Sequence of chain 7.HD:
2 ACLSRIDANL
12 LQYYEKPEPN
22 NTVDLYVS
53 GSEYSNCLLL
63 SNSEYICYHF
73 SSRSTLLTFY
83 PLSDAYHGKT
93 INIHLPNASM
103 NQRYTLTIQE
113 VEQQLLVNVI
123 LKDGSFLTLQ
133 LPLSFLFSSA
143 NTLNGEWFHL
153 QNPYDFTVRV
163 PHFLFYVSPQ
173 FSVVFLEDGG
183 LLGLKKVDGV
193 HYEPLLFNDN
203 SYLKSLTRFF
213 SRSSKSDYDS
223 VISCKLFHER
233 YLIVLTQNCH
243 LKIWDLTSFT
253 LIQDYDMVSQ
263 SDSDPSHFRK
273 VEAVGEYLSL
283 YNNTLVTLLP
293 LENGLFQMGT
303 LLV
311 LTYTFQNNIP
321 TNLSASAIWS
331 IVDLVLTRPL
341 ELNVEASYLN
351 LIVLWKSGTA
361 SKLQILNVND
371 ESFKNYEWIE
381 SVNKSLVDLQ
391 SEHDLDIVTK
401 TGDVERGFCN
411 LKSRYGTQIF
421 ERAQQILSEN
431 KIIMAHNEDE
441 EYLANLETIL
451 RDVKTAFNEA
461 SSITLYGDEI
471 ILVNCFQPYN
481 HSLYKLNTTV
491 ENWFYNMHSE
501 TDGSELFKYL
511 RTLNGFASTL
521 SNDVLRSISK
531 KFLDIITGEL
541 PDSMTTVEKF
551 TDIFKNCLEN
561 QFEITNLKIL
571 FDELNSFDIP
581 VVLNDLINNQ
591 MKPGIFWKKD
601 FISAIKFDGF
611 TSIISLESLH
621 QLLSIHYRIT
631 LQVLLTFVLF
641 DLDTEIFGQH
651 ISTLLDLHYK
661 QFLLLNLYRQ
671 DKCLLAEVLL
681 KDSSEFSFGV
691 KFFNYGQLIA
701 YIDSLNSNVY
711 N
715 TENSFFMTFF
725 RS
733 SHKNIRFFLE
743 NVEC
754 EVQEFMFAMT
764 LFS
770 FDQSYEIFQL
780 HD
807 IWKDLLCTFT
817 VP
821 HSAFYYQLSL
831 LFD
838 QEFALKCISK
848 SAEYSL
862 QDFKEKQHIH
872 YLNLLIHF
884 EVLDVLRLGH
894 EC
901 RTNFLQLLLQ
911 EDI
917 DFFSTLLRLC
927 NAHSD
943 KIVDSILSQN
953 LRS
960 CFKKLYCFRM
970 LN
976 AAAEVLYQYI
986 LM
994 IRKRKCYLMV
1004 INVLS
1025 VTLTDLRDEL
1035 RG

This protein binds this small molecule.
Small molecule (SMILES): CC[C@H](C)[C@H](NC(=O)[C@@H](NC(=O)[C@H](CC(C)C)NC(=O)[C@@H](N)CCCCN)C(C)C)C(=O)N[C@@H](CC(N)=O)C(=O)N[C@@H](CCCCN)C(=O)N[C@@H](CC(=O)O)C(=O)N[C@@H](CCSC)C(=O)N[C@@H](CCCN=C(N)N)C(=O)N[C@H](C(=O)N[C@@H](CC(=O)O)C(=O)N[C@@H](CC(C)C)C(=O)N[C@@H](Cc1ccccc1)C(=O)N[C@@H](CO)C(=O)N1CCC[C@H]1C(=O)N1CCC[C@H]1C(=O)N[C@H](C=O)CC(N)=O)[C@@H](C)O

Sequence of chain 7.E:
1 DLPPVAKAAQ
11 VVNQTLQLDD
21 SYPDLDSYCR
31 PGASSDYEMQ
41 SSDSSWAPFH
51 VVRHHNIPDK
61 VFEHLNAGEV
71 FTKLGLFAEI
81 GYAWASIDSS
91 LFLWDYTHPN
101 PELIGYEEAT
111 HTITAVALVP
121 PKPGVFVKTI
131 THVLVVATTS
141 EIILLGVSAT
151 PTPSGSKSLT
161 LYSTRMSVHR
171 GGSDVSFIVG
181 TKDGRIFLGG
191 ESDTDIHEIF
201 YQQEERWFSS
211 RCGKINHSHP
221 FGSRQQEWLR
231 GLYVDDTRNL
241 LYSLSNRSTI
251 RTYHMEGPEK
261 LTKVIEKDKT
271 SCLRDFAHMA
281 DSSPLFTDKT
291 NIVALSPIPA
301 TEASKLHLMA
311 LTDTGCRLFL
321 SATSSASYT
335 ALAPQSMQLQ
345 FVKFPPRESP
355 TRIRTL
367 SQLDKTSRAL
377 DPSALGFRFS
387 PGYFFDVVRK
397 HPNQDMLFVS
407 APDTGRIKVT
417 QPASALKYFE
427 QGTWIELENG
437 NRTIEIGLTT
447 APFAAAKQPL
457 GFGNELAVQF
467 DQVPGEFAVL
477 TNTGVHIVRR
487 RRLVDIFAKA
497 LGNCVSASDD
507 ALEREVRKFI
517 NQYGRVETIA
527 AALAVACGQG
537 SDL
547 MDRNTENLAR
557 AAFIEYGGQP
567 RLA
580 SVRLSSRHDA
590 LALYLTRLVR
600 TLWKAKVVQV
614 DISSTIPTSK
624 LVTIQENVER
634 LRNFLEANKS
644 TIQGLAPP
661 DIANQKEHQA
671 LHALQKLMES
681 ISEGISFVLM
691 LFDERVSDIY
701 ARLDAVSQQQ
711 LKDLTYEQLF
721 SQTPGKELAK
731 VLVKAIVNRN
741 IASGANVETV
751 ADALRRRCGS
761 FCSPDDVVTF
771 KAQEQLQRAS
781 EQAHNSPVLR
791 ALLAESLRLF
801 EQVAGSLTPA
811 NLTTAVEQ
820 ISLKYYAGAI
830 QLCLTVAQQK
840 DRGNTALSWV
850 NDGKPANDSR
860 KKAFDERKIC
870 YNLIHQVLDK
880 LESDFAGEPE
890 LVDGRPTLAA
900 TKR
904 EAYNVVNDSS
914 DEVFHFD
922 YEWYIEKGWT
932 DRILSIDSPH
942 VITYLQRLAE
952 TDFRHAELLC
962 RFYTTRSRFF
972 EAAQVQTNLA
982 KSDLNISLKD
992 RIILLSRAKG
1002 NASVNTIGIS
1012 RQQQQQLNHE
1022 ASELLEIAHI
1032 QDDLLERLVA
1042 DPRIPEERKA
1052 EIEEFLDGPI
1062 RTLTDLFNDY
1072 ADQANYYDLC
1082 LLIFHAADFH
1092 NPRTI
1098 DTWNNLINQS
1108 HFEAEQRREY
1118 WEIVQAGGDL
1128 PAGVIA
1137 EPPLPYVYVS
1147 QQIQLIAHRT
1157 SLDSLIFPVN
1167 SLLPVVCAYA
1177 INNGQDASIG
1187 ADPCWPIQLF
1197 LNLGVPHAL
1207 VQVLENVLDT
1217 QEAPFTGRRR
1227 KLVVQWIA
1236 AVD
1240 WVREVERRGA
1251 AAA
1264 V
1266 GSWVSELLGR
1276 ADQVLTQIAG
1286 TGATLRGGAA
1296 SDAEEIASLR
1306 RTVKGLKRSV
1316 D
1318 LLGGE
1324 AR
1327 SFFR

Binding-site contacts:
Ligand atom C contacts residue THR1065 of chain 7.E at 3.7 Å.
Ligand atom CD2 contacts residue ALA1075 of chain 7.E at 3.6 Å (hydrophobic).
Ligand atom CA contacts residue ASN1069 of chain 7.E at 3.4 Å.
Ligand atom O contacts residue ASN1069 of chain 7.E at 3.0 Å (h-bond).
Ligand atom N contacts residue THR1065 of chain 7.E at 2.3 Å (h-bond).
Ligand atom NZ contacts residue ASP1073 of chain 7.E at 3.3 Å (salt-bridge).
Ligand atom C contacts residue THR1065 of chain 7.E at 2.9 Å.
Ligand atom N contacts residue ASN1069 of chain 7.E at 3.0 Å (h-bond).
Ligand atom CD1 contacts residue ILE1053 of chain 7.E at 3.6 Å (hydrophobic).
Ligand atom CD1 contacts residue PHE1068 of chain 7.E at 3.5 Å (hydrophobic).
Ligand atom NH1 contacts residue GLN1074 of chain 7.E at 3.8 Å.
Ligand atom CG contacts residue GLN1074 of chain 7.E at 3.5 Å.
Ligand atom CD contacts residue ASN1069 of chain 7.E at 3.7 Å.
Ligand atom C contacts residue ASN1069 of chain 7.E at 3.7 Å.
Ligand atom CB contacts residue THR1065 of chain 7.E at 3.6 Å.
Ligand atom NE contacts residue GLN1074 of chain 7.E at 3.6 Å (h-bond).
Ligand atom CD1 contacts residue ARG1049 of chain 7.E at 3.0 Å.
Ligand atom OD1 contacts residue LYS431 of chain 7.HD at 2.6 Å (salt-bridge).
Ligand atom CG contacts residue THR1065 of chain 7.E at 3.6 Å.
Ligand atom O contacts residue ARG1049 of chain 7.E at 3.0 Å.
Ligand atom NH1 contacts residue ASP1073 of chain 7.E at 3.4 Å (salt-bridge).
Ligand atom CD2 contacts residue GLN1074 of chain 7.E at 3.2 Å.
Ligand atom CB contacts residue GLN1074 of chain 7.E at 3.7 Å.
Ligand atom CG1 contacts residue PHE1068 of chain 7.E at 3.6 Å (hydrophobic).
Ligand atom NH1 contacts residue ASN1069 of chain 7.E at 2.6 Å (h-bond).
Ligand atom CD contacts residue GLN1074 of chain 7.E at 2.8 Å.
Ligand atom CD1 contacts residue LEU1064 of chain 7.E at 3.4 Å (hydrophobic).
Ligand atom CZ contacts residue ASP1073 of chain 7.E at 3.6 Å.
Ligand atom O contacts residue THR1065 of chain 7.E at 2.7 Å.
Ligand atom CG contacts residue LYS431 of chain 7.HD at 3.6 Å.
Ligand atom CD1 contacts residue THR1065 of chain 7.E at 2.6 Å.
Ligand atom CE2 contacts residue GLN1074 of chain 7.E at 3.2 Å.
Ligand atom CG2 contacts residue ASN1069 of chain 7.E at 3.3 Å.
Ligand atom O contacts residue THR1065 of chain 7.E at 3.5 Å (h-bond).
Ligand atom CA contacts residue THR1065 of chain 7.E at 3.4 Å.
Ligand atom CZ contacts residue GLN1074 of chain 7.E at 3.4 Å.
Ligand atom NH2 contacts residue ASP1073 of chain 7.E at 3.0 Å (salt-bridge).
Ligand atom CB contacts residue GLN1074 of chain 7.E at 3.3 Å.
Ligand atom CA contacts residue THR1065 of chain 7.E at 2.7 Å.
Ligand atom CG2 contacts residue PHE1068 of chain 7.E at 3.6 Å (hydrophobic).